Sequence of chain 6.A:
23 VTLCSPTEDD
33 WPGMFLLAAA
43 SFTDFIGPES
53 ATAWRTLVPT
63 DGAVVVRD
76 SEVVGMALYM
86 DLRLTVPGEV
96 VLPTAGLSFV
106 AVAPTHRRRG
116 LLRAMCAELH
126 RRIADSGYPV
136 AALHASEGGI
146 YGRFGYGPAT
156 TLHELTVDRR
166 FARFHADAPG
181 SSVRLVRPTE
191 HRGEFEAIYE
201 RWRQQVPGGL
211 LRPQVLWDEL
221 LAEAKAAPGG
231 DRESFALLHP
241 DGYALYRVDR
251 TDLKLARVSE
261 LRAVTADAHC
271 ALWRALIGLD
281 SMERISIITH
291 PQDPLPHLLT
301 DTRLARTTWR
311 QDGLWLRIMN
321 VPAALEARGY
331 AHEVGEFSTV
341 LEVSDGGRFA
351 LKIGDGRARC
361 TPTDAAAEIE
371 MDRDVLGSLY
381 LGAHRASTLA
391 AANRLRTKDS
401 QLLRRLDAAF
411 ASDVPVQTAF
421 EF

The small molecule below binds the protein below.
Small molecule (SMILES): Fc1ccc(NN=Cc2ccc(Cl)cc2)cc1

Binding-site contacts:
Ligand atom N1 contacts residue ILE48 of chain 6.A at 4.2 Å.
Ligand atom C3 contacts residue PHE422 of chain 6.A at 3.4 Å (hydrophobic).
Ligand atom C13 contacts residue ILE48 of chain 6.A at 3.7 Å (hydrophobic).
Ligand atom C11 contacts residue TRP56 of chain 6.A at 3.5 Å (hydrophobic).
Ligand atom C13 contacts residue TRP56 of chain 6.A at 3.6 Å (hydrophobic).
Ligand atom F1 contacts residue LEU83 of chain 6.A at 4.1 Å.
Ligand atom C11 contacts residue MET85 of chain 6.A at 3.8 Å (hydrophobic).
Ligand atom C9 contacts residue ALA53 of chain 6.A at 3.5 Å (hydrophobic).
Ligand atom C9 contacts residue ARG57 of chain 6.A at 4.0 Å.
Ligand atom C10 contacts residue TRP56 of chain 6.A at 3.8 Å (hydrophobic).
Ligand atom C10 contacts residue ARG57 of chain 6.A at 3.9 Å.
Ligand atom C8 contacts residue TRP56 of chain 6.A at 4.1 Å (hydrophobic).
Ligand atom C7 contacts residue TRP56 of chain 6.A at 3.9 Å (hydrophobic).
Ligand atom N2 contacts residue TRP56 of chain 6.A at 3.7 Å.
Ligand atom F1 contacts residue ARG57 of chain 6.A at 2.9 Å.
Ligand atom C5 contacts residue SER103 of chain 6.A at 3.5 Å.
Ligand atom C12 contacts residue ILE48 of chain 6.A at 3.7 Å (hydrophobic).
Ligand atom C9 contacts residue TRP56 of chain 6.A at 4.0 Å (hydrophobic).
Ligand atom N2 contacts residue SER103 of chain 6.A at 3.1 Å (h-bond).
Ligand atom N1 contacts residue TRP56 of chain 6.A at 3.5 Å.
Ligand atom C2 contacts residue PHE422 of chain 6.A at 4.1 Å (hydrophobic).
Ligand atom C8 contacts residue PHE104 of chain 6.A at 3.3 Å (hydrophobic).
Ligand atom C12 contacts residue TRP56 of chain 6.A at 3.5 Å (hydrophobic).
Ligand atom C9 contacts residue LEU83 of chain 6.A at 4.0 Å (hydrophobic).
Ligand atom C11 contacts residue LEU83 of chain 6.A at 3.8 Å (hydrophobic).
Ligand atom C6 contacts residue TRP56 of chain 6.A at 3.6 Å (hydrophobic).
Ligand atom C10 contacts residue LEU83 of chain 6.A at 3.7 Å (hydrophobic).
Ligand atom N1 contacts residue PHE422 of chain 6.A at 4.0 Å.
Ligand atom C5 contacts residue PHE422 of chain 6.A at 3.5 Å (hydrophobic).
Ligand atom F1 contacts residue TRP33 of chain 6.A at 3.3 Å.
Ligand atom C7 contacts residue PHE104 of chain 6.A at 3.2 Å (hydrophobic).
Ligand atom N1 contacts residue SER103 of chain 6.A at 3.8 Å.
Ligand atom N2 contacts residue PHE422 of chain 6.A at 4.0 Å.
Ligand atom F1 contacts residue ALA53 of chain 6.A at 3.3 Å.
Ligand atom C6 contacts residue PHE104 of chain 6.A at 4.0 Å (hydrophobic).
Ligand atom C8 contacts residue ALA53 of chain 6.A at 3.7 Å (hydrophobic).
Ligand atom C4 contacts residue PHE422 of chain 6.A at 3.7 Å (hydrophobic).
Ligand atom C6 contacts residue SER103 of chain 6.A at 4.0 Å.
Ligand atom C10 contacts residue VAL60 of chain 6.A at 3.7 Å (hydrophobic).
Ligand atom C2 contacts residue GLU421 of chain 6.A at 4.0 Å.